Sequence of chain 1.G:
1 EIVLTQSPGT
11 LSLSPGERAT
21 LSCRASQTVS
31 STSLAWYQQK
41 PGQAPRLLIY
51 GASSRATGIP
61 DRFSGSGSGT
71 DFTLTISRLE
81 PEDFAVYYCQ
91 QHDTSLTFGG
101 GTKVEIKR

Binding-site contacts:
Ligand atom C5 contacts residue ASN340 of chain 1.A at 3.6 Å.
Ligand atom O4 contacts residue ASP115 of chain 1.F at 2.9 Å (salt-bridge).
Ligand atom C8 contacts residue PHE339 of chain 1.A at 3.7 Å (hydrophobic).
Ligand atom C5 contacts residue TYR50 of chain 1.G at 4.2 Å (hydrophobic).
Ligand atom C2 contacts residue ASN340 of chain 1.A at 2.6 Å.
Ligand atom C4 contacts residue TYR100 of chain 1.F at 3.7 Å (hydrophobic).
Ligand atom O7 contacts residue ASN340 of chain 1.A at 3.8 Å.
Ligand atom C1 contacts residue PHE339 of chain 1.A at 4.0 Å (hydrophobic).
Ligand atom C1 contacts residue ILE111 of chain 1.F at 4.2 Å (hydrophobic).
Ligand atom C5 contacts residue TYR100 of chain 1.F at 4.1 Å (hydrophobic).
Ligand atom O6 contacts residue TYR50 of chain 1.G at 4.0 Å.
Ligand atom O5 contacts residue ILE111 of chain 1.F at 4.2 Å.
Ligand atom N2 contacts residue ASN340 of chain 1.A at 2.4 Å (h-bond).
Ligand atom O3 contacts residue TYR100 of chain 1.F at 4.0 Å.
Ligand atom C5 contacts residue TYR50 of chain 1.G at 4.0 Å (hydrophobic).
Ligand atom O7 contacts residue HIS336 of chain 1.A at 4.0 Å.
Ligand atom C3 contacts residue ASN340 of chain 1.A at 3.9 Å.
Ligand atom C2 contacts residue TYR100 of chain 1.F at 3.9 Å (hydrophobic).
Ligand atom N2 contacts residue PHE339 of chain 1.A at 3.2 Å.
Ligand atom C1 contacts residue TYR100 of chain 1.F at 3.6 Å (hydrophobic).
Ligand atom O7 contacts residue VAL364 of chain 1.A at 4.1 Å.
Ligand atom O5 contacts residue TYR100 of chain 1.F at 3.5 Å (h-bond).
Ligand atom C4 contacts residue ASP115 of chain 1.F at 3.6 Å.
Ligand atom C1 contacts residue ASN340 of chain 1.A at 1.5 Å.
Ligand atom C2 contacts residue PHE339 of chain 1.A at 4.2 Å (hydrophobic).
Ligand atom O6 contacts residue PHE368 of chain 1.A at 3.1 Å.
Ligand atom C7 contacts residue ASN340 of chain 1.A at 3.0 Å.
Ligand atom C3 contacts residue TYR100 of chain 1.F at 3.5 Å (hydrophobic).
Ligand atom C6 contacts residue TYR50 of chain 1.G at 3.6 Å (hydrophobic).
Ligand atom C8 contacts residue ASN340 of chain 1.A at 3.4 Å.
Ligand atom C6 contacts residue ALA56 of chain 1.G at 3.7 Å (hydrophobic).
Ligand atom C7 contacts residue HIS336 of chain 1.A at 4.2 Å.
Ligand atom O3 contacts residue ASP115 of chain 1.F at 3.9 Å.
Ligand atom O6 contacts residue TYR100 of chain 1.F at 4.0 Å.
Ligand atom C8 contacts residue HIS336 of chain 1.A at 4.0 Å.
Ligand atom C7 contacts residue PHE339 of chain 1.A at 3.9 Å (hydrophobic).
Ligand atom C8 contacts residue ARG55 of chain 1.G at 3.8 Å.
Ligand atom O5 contacts residue ASN340 of chain 1.A at 2.3 Å (h-bond).
Ligand atom C6 contacts residue LEU47 of chain 1.G at 3.7 Å (hydrophobic).
Ligand atom C6 contacts residue TYR50 of chain 1.G at 3.5 Å (hydrophobic).

Sequence of chain 1.F:
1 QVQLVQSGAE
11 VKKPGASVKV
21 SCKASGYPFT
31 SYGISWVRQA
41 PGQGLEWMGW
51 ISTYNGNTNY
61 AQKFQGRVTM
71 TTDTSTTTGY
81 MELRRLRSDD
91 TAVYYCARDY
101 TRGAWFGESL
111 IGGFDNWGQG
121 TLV

The protein below binds the small molecule below.
Small molecule (SMILES): CC(=O)N[C@H]1[C@H](O[C@H]2[C@H](O)[C@@H](NC(C)=O)CO[C@@H]2CO[C@@H]2O[C@@H](C)[C@@H](O)[C@@H](O)[C@@H]2O)O[C@H](CO)[C@@H](O[C@@H]2O[C@H](CO)[C@@H](O)[C@H](O)[C@@H]2O)[C@@H]1O

Sequence of chain 1.A:
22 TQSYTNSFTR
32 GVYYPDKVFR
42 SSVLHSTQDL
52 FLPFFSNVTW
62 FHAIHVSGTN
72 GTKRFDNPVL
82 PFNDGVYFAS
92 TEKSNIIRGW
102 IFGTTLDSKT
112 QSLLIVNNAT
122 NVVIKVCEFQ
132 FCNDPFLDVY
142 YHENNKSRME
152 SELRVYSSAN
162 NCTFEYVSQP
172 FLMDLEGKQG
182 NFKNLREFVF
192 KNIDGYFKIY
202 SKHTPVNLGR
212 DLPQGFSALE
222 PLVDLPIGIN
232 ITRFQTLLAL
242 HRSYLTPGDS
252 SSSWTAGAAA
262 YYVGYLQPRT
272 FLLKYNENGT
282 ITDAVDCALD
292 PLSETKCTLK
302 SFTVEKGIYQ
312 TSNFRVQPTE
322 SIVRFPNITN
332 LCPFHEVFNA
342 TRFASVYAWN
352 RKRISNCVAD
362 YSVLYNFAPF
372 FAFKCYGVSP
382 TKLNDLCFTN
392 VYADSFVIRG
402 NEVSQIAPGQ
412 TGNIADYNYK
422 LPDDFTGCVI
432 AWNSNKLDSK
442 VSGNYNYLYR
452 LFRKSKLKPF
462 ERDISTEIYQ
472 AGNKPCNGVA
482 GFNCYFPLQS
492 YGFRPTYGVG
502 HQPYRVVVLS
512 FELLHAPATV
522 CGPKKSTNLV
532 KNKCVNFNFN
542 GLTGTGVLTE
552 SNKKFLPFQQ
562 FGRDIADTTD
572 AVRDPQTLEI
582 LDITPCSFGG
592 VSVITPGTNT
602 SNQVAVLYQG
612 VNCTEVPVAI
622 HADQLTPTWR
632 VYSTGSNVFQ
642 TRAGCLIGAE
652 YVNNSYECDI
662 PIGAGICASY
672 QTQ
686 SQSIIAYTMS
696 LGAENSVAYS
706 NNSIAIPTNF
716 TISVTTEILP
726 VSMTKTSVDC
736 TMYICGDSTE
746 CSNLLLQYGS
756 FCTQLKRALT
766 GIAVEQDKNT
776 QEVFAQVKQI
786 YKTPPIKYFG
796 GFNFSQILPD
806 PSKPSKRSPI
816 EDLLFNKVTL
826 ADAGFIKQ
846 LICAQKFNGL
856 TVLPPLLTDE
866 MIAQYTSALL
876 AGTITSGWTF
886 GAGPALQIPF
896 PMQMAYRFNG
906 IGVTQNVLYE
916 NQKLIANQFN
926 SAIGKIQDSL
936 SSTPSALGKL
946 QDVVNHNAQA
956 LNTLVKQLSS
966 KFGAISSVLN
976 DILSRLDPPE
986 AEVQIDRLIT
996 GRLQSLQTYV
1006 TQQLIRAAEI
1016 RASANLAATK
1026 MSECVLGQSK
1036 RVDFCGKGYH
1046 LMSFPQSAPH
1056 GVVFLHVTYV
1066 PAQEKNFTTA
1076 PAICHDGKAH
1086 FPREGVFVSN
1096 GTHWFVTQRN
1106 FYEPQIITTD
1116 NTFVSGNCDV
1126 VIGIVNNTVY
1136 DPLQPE